Sequence of chain 1.G:
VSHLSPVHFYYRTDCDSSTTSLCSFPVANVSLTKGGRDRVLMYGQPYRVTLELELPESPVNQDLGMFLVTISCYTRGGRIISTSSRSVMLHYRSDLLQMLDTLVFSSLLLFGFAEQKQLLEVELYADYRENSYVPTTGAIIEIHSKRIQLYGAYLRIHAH

This protein binds this small molecule.
Small molecule (SMILES): CC(=O)N[C@H]1[C@H](O[C@H]2[C@H](O)[C@@H](NC(C)=O)CO[C@@H]2CO)O[C@H](CO)[C@@H](O)[C@@H]1O

Binding-site contacts:
Ligand atom O4 contacts residue ARG146 of chain 1.G at 3.7 Å.
Ligand atom O3 contacts residue ASN99 of chain 1.G at 2.9 Å (h-bond).
Ligand atom C7 contacts residue ASN99 of chain 1.G at 4.5 Å.
Ligand atom O6 contacts residue ASN99 of chain 1.G at 2.8 Å (h-bond).
Ligand atom N2 contacts residue ARG146 of chain 1.G at 4.0 Å.
Ligand atom O3 contacts residue GLY148 of chain 1.G at 4.0 Å.
Ligand atom O5 contacts residue ASN99 of chain 1.G at 2.4 Å (h-bond).
Ligand atom C6 contacts residue GLY147 of chain 1.G at 4.4 Å.
Ligand atom C4 contacts residue ARG146 of chain 1.G at 4.2 Å.
Ligand atom C5 contacts residue ASN99 of chain 1.G at 3.2 Å.
Ligand atom C7 contacts residue ARG146 of chain 1.G at 3.4 Å.
Ligand atom O3 contacts residue GLY147 of chain 1.G at 3.0 Å (h-bond).
Ligand atom O7 contacts residue ASN99 of chain 1.G at 4.4 Å.
Ligand atom O6 contacts residue GLY147 of chain 1.G at 4.4 Å.
Ligand atom C4 contacts residue ASN99 of chain 1.G at 3.8 Å.
Ligand atom C5 contacts residue TYR144 of chain 1.G at 3.9 Å (hydrophobic).
Ligand atom O6 contacts residue TYR144 of chain 1.G at 4.2 Å.
Ligand atom O7 contacts residue ARG146 of chain 1.G at 3.0 Å (salt-bridge).
Ligand atom N2 contacts residue ASN99 of chain 1.G at 3.8 Å.
Ligand atom O5 contacts residue TYR144 of chain 1.G at 3.7 Å.
Ligand atom C3 contacts residue ASN99 of chain 1.G at 3.2 Å.
Ligand atom C2 contacts residue ARG146 of chain 1.G at 4.3 Å.
Ligand atom C2 contacts residue ASN99 of chain 1.G at 2.5 Å.
Ligand atom C1 contacts residue ASN99 of chain 1.G at 1.4 Å.
Ligand atom C3 contacts residue ARG146 of chain 1.G at 3.6 Å.
Ligand atom C3 contacts residue GLY147 of chain 1.G at 3.9 Å.
Ligand atom C4 contacts residue GLY147 of chain 1.G at 3.8 Å.
Ligand atom C8 contacts residue ARG146 of chain 1.G at 4.0 Å.
Ligand atom C6 contacts residue ASN99 of chain 1.G at 3.3 Å.
Ligand atom C6 contacts residue TYR144 of chain 1.G at 3.3 Å (hydrophobic).